Sequence of chain 1.D:
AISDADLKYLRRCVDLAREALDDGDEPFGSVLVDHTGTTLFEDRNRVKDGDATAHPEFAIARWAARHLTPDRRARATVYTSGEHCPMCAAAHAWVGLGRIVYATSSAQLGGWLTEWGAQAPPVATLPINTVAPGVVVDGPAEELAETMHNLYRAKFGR

This protein binds this small molecule.
Small molecule (SMILES): Nc1ncnc(=O)[nH]1

Sequence of chain 1.C:
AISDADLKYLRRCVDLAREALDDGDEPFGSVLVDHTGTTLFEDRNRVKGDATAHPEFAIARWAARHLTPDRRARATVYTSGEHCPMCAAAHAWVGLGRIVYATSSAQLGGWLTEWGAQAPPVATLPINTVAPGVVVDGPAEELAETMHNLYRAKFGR

Binding-site contacts:
Ligand atom C1 contacts residue HIS55 of chain 1.C at 3.4 Å.
Ligand atom C5 contacts residue GOL1 of chain 1.M at 3.4 Å.
Ligand atom N7 contacts residue GLY82 of chain 1.C at 3.9 Å.
Ligand atom N2 contacts residue HIS55 of chain 1.C at 3.6 Å.
Ligand atom N7 contacts residue HIS84 of chain 1.C at 4.0 Å.
Ligand atom N6 contacts residue GOL1 of chain 1.M at 4.0 Å.
Ligand atom O8 contacts residue HIS55 of chain 1.C at 3.1 Å.
Ligand atom C3 contacts residue CYS85 of chain 1.C at 4.2 Å (hydrophobic).
Ligand atom N4 contacts residue GOL1 of chain 1.M at 3.8 Å.
Ligand atom N2 contacts residue PHE28 of chain 1.C at 3.6 Å.
Ligand atom N6 contacts residue PHE28 of chain 1.C at 3.6 Å.
Ligand atom N7 contacts residue GLU83 of chain 1.C at 3.0 Å (salt-bridge).
Ligand atom C1 contacts residue ASN45 of chain 1.C at 4.1 Å.
Ligand atom C1 contacts residue PHE28 of chain 1.C at 3.5 Å (hydrophobic).
Ligand atom O8 contacts residue PHE28 of chain 1.C at 3.3 Å.
Ligand atom O8 contacts residue PRO56 of chain 1.C at 4.1 Å.
Ligand atom C3 contacts residue HIS55 of chain 1.C at 4.1 Å.
Ligand atom N7 contacts residue CYS85 of chain 1.C at 3.4 Å (h-bond).
Ligand atom N4 contacts residue CYS85 of chain 1.C at 3.8 Å.
Ligand atom N4 contacts residue HIS55 of chain 1.C at 4.0 Å.
Ligand atom C5 contacts residue PHE28 of chain 1.C at 3.9 Å (hydrophobic).
Ligand atom C5 contacts residue TRP94 of chain 1.D at 4.2 Å (hydrophobic).
Ligand atom O8 contacts residue ASN45 of chain 1.C at 3.0 Å (h-bond).
Ligand atom C5 contacts residue HIS55 of chain 1.C at 3.4 Å.
Ligand atom N6 contacts residue ASN45 of chain 1.C at 4.4 Å.
Ligand atom C3 contacts residue GLU83 of chain 1.C at 4.3 Å.
Ligand atom C3 contacts residue PHE28 of chain 1.C at 3.7 Å (hydrophobic).
Ligand atom N6 contacts residue HIS55 of chain 1.C at 3.1 Å.
Ligand atom N6 contacts residue GLU26 of chain 1.C at 4.3 Å.
Ligand atom C3 contacts residue GLU57 of chain 1.C at 3.8 Å.
Ligand atom N7 contacts residue GLU57 of chain 1.C at 3.1 Å (salt-bridge).
Ligand atom N7 contacts residue PHE28 of chain 1.C at 4.1 Å.
Ligand atom N2 contacts residue GLU57 of chain 1.C at 3.7 Å.
Ligand atom N4 contacts residue PHE28 of chain 1.C at 4.0 Å.